Sequence of chain 1.A:
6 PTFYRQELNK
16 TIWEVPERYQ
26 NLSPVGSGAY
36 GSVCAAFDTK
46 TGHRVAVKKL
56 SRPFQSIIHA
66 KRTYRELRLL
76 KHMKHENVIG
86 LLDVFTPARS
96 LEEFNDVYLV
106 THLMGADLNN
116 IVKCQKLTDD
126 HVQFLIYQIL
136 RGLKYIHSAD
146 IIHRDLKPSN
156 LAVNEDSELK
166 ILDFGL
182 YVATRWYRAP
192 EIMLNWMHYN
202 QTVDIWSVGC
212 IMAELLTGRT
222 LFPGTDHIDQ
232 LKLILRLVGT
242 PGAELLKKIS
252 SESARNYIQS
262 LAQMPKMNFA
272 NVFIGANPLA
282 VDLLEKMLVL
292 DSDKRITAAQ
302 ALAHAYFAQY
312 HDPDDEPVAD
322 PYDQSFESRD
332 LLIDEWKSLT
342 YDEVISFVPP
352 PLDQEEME

Binding-site contacts:
Ligand atom C17 contacts residue LEU222 of chain 1.A at 3.7 Å (hydrophobic).
Ligand atom C16 contacts residue LEU222 of chain 1.A at 3.5 Å (hydrophobic).
Ligand atom O3 contacts residue PHE274 of chain 1.A at 3.3 Å.
Ligand atom C2 contacts residue ARG220 of chain 1.A at 3.8 Å.
Ligand atom C26 contacts residue ILE275 of chain 1.A at 3.3 Å (hydrophobic).
Ligand atom C15 contacts residue LEU222 of chain 1.A at 3.9 Å (hydrophobic).
Ligand atom C3 contacts residue THR221 of chain 1.A at 3.8 Å.
Ligand atom C12 contacts residue ARG237 of chain 1.A at 3.7 Å.
Ligand atom N4 contacts residue ILE275 of chain 1.A at 3.2 Å (h-bond).
Ligand atom N2 contacts residue LEU222 of chain 1.A at 3.2 Å (h-bond).
Ligand atom C23 contacts residue LEU217 of chain 1.A at 3.4 Å (hydrophobic).
Ligand atom N4 contacts residue LEU217 of chain 1.A at 3.6 Å (h-bond).
Ligand atom C24 contacts residue ILE275 of chain 1.A at 3.5 Å (hydrophobic).
Ligand atom C6 contacts residue VAL273 of chain 1.A at 3.7 Å (hydrophobic).
Ligand atom C22 contacts residue THR218 of chain 1.A at 3.8 Å.
Ligand atom O3 contacts residue THR218 of chain 1.A at 3.4 Å.
Ligand atom O3 contacts residue LEU217 of chain 1.A at 3.8 Å.
Ligand atom C27 contacts residue THR218 of chain 1.A at 3.5 Å.
Ligand atom C14 contacts residue LEU238 of chain 1.A at 3.8 Å (hydrophobic).
Ligand atom C24 contacts residue LEU217 of chain 1.A at 3.4 Å (hydrophobic).
Ligand atom C22 contacts residue ILE275 of chain 1.A at 3.8 Å (hydrophobic).
Ligand atom C26 contacts residue LEU217 of chain 1.A at 3.8 Å (hydrophobic).
Ligand atom C5 contacts residue VAL273 of chain 1.A at 3.4 Å (hydrophobic).
Ligand atom C28 contacts residue THR218 of chain 1.A at 3.8 Å.
Ligand atom C21 contacts residue VAL273 of chain 1.A at 3.5 Å (hydrophobic).
Ligand atom C25 contacts residue ILE275 of chain 1.A at 3.5 Å (hydrophobic).
Ligand atom C5 contacts residue PHE274 of chain 1.A at 3.9 Å (hydrophobic).
Ligand atom O3 contacts residue ILE275 of chain 1.A at 3.7 Å.
Ligand atom N3 contacts residue VAL273 of chain 1.A at 3.8 Å.
Ligand atom C15 contacts residue LEU234 of chain 1.A at 3.7 Å (hydrophobic).
Ligand atom C4 contacts residue LEU222 of chain 1.A at 3.4 Å (hydrophobic).
Ligand atom C25 contacts residue LEU217 of chain 1.A at 3.6 Å (hydrophobic).
Ligand atom C7 contacts residue ARG220 of chain 1.A at 3.9 Å.
Ligand atom N3 contacts residue ILE275 of chain 1.A at 3.4 Å (h-bond).
Ligand atom N contacts residue ARG220 of chain 1.A at 3.7 Å.
Ligand atom C14 contacts residue ARG237 of chain 1.A at 3.7 Å.
Ligand atom C14 contacts residue LEU234 of chain 1.A at 3.7 Å (hydrophobic).
Ligand atom C24 contacts residue ALA277 of chain 1.A at 3.8 Å (hydrophobic).
Ligand atom C13 contacts residue ARG237 of chain 1.A at 3.8 Å.
Ligand atom C23 contacts residue ILE275 of chain 1.A at 3.2 Å (hydrophobic).

The protein below binds the small molecule below.
Small molecule (SMILES): NC1(CNC(=O)C[C@@H](NS(=O)(=O)c2ccc(N3C(=O)CCC3=O)nc2)c2ccccc2)C2CC3CC(C2)CC1C3